Sequence of chain 1.A:
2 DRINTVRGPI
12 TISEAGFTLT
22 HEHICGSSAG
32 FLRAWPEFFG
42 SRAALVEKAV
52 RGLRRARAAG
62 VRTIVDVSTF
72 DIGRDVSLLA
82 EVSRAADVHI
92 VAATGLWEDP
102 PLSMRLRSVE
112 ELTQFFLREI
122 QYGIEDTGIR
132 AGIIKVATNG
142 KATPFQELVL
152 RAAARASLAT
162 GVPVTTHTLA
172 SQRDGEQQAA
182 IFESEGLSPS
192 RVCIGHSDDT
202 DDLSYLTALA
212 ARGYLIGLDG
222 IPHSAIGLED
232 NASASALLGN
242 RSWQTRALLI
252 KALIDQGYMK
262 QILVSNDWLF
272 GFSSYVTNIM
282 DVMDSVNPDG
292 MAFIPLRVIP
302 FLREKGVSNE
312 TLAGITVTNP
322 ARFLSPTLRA

Binding-site contacts:
Ligand atom CAH contacts residue THR312 of chain 1.A at 2.7 Å.
Ligand atom CAD contacts residue ILE255 of chain 1.A at 4.0 Å (hydrophobic).
Ligand atom CAG contacts residue VAL308 of chain 1.A at 4.3 Å (hydrophobic).
Ligand atom CAF contacts residue THR312 of chain 1.A at 2.9 Å.
Ligand atom CAF contacts residue MET260 of chain 1.A at 4.2 Å (hydrophobic).
Ligand atom CAB contacts residue GLY307 of chain 1.A at 4.4 Å.
Ligand atom CAG contacts residue SER309 of chain 1.A at 4.0 Å.
Ligand atom CAG contacts residue THR312 of chain 1.A at 3.2 Å.
Ligand atom CAH contacts residue VAL308 of chain 1.A at 3.8 Å (hydrophobic).
Ligand atom CAF contacts residue SER309 of chain 1.A at 4.3 Å.
Ligand atom CAD contacts residue MET260 of chain 1.A at 4.2 Å (hydrophobic).
Ligand atom CAC contacts residue SER309 of chain 1.A at 2.9 Å.
Ligand atom CAH contacts residue SER309 of chain 1.A at 2.8 Å.
Ligand atom CAE contacts residue SER309 of chain 1.A at 2.3 Å.
Ligand atom CAC contacts residue THR312 of chain 1.A at 2.4 Å.
Ligand atom CAI contacts residue THR312 of chain 1.A at 3.7 Å.
Ligand atom CAE contacts residue THR312 of chain 1.A at 1.6 Å.
Ligand atom CAG contacts residue ILE255 of chain 1.A at 3.9 Å (hydrophobic).

The small molecule below binds the protein below.
Small molecule (SMILES): CCC1(C)CCCCC1